This small molecule binds to this protein.
Small molecule (SMILES): CC(=O)N[C@@H]1[C@@H](O)[C@H](O)[C@@H](CO)O[C@H]1O

Binding-site contacts:
Ligand atom N2 contacts residue ASN94 of chain 1.B at 3.0 Å (h-bond).
Ligand atom C6 contacts residue ASN94 of chain 1.B at 4.5 Å.
Ligand atom C2 contacts residue ASN94 of chain 1.B at 2.6 Å.
Ligand atom C5 contacts residue ASN94 of chain 1.B at 3.2 Å.
Ligand atom C3 contacts residue ASN94 of chain 1.B at 3.5 Å.
Ligand atom C7 contacts residue ASN94 of chain 1.B at 4.2 Å.
Ligand atom C8 contacts residue HIS42 of chain 1.B at 4.0 Å.
Ligand atom C4 contacts residue GLU44 of chain 1.B at 4.3 Å.
Ligand atom C2 contacts residue GLU44 of chain 1.B at 4.0 Å.
Ligand atom C4 contacts residue ASN94 of chain 1.B at 4.0 Å.
Ligand atom O6 contacts residue THR92 of chain 1.B at 3.8 Å.
Ligand atom C6 contacts residue GLU44 of chain 1.B at 4.2 Å.
Ligand atom O5 contacts residue GLU44 of chain 1.B at 2.9 Å (salt-bridge).
Ligand atom C1 contacts residue ASN94 of chain 1.B at 1.4 Å.
Ligand atom C1 contacts residue GLU44 of chain 1.B at 3.5 Å.
Ligand atom O5 contacts residue ASN94 of chain 1.B at 2.4 Å (h-bond).
Ligand atom C5 contacts residue GLU44 of chain 1.B at 4.0 Å.

Sequence of chain 1.B:
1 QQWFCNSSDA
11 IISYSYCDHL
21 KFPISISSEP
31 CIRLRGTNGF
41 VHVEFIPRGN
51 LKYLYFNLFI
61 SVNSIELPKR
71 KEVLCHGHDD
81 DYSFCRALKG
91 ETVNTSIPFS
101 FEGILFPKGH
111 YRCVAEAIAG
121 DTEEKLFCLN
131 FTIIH